Binding-site contacts:
Ligand atom C3 contacts residue PHE262 of chain 1.A at 3.9 Å (hydrophobic).
Ligand atom C4 contacts residue TRP266 of chain 1.A at 3.5 Å (hydrophobic).
Ligand atom C18 contacts residue GLU123 of chain 1.A at 3.8 Å.
Ligand atom C10 contacts residue TYR269 of chain 1.A at 3.6 Å (hydrophobic).
Ligand atom C4 contacts residue PHE262 of chain 1.A at 3.6 Å (hydrophobic).
Ligand atom C15 contacts residue LYS297 of chain 1.A at 1.4 Å.
Ligand atom C14 contacts residue CYS188 of chain 1.A at 3.8 Å (hydrophobic).
Ligand atom C13 contacts residue LYS297 of chain 1.A at 3.5 Å.
Ligand atom C11 contacts residue TYR269 of chain 1.A at 3.9 Å (hydrophobic).
Ligand atom C18 contacts residue TRP266 of chain 1.A at 3.7 Å (hydrophobic).
Ligand atom C20 contacts residue ALA293 of chain 1.A at 3.8 Å (hydrophobic).
Ligand atom C6 contacts residue GLU123 of chain 1.A at 3.8 Å.
Ligand atom C16 contacts residue HIS212 of chain 1.A at 3.6 Å.
Ligand atom C3 contacts residue PHE213 of chain 1.A at 3.8 Å (hydrophobic).
Ligand atom C14 contacts residue LYS297 of chain 1.A at 2.5 Å.
Ligand atom C8 contacts residue TYR269 of chain 1.A at 3.6 Å (hydrophobic).
Ligand atom C2 contacts residue PHE213 of chain 1.A at 3.5 Å (hydrophobic).
Ligand atom C5 contacts residue TRP266 of chain 1.A at 3.7 Å (hydrophobic).
Ligand atom C10 contacts residue THR119 of chain 1.A at 3.6 Å.
Ligand atom C11 contacts residue THR119 of chain 1.A at 3.3 Å.
Ligand atom C12 contacts residue ALA118 of chain 1.A at 3.7 Å (hydrophobic).
Ligand atom C20 contacts residue LYS297 of chain 1.A at 3.8 Å.
Ligand atom C14 contacts residue GLU114 of chain 1.A at 3.2 Å.
Ligand atom C19 contacts residue ILE190 of chain 1.A at 3.9 Å (hydrophobic).
Ligand atom C5 contacts residue GLU123 of chain 1.A at 3.8 Å.
Ligand atom C13 contacts residue ALA118 of chain 1.A at 3.7 Å (hydrophobic).
Ligand atom C15 contacts residue GLU114 of chain 1.A at 3.3 Å.
Ligand atom C19 contacts residue THR119 of chain 1.A at 3.3 Å.
Ligand atom C12 contacts residue CYS188 of chain 1.A at 3.0 Å (hydrophobic).
Ligand atom C16 contacts residue GLU123 of chain 1.A at 3.3 Å.
Ligand atom C14 contacts residue SER187 of chain 1.A at 3.9 Å.
Ligand atom C8 contacts residue TRP266 of chain 1.A at 3.8 Å (hydrophobic).
Ligand atom C13 contacts residue CYS188 of chain 1.A at 3.8 Å (hydrophobic).
Ligand atom C15 contacts residue ALA118 of chain 1.A at 3.8 Å (hydrophobic).
Ligand atom C9 contacts residue TYR269 of chain 1.A at 3.8 Å (hydrophobic).
Ligand atom C11 contacts residue CYS188 of chain 1.A at 3.7 Å (hydrophobic).
Ligand atom C16 contacts residue MET208 of chain 1.A at 3.6 Å (hydrophobic).
Ligand atom C14 contacts residue ALA118 of chain 1.A at 3.6 Å (hydrophobic).
Ligand atom C9 contacts residue THR119 of chain 1.A at 3.6 Å.
Ligand atom C18 contacts residue GLY122 of chain 1.A at 3.4 Å.

A protein and the small-molecule ligand that binds it are described below.
Small molecule (SMILES): CC1=C(/C=C/C(C)=C/C=C/C(C)=C/C=O)C(C)(C)CCC1

Sequence of chain 1.A:
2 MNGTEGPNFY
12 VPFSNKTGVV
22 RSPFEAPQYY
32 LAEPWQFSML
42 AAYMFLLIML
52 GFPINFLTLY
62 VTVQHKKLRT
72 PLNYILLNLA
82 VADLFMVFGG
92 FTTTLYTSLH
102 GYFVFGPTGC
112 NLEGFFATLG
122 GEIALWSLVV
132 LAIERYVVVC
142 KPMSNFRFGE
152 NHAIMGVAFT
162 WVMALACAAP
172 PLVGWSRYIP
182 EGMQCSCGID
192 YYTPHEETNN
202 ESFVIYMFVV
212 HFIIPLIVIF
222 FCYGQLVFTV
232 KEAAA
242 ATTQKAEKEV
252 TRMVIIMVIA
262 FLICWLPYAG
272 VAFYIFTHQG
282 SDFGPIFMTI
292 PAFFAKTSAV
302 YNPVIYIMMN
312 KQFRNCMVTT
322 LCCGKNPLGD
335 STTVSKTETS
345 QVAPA